The protein below binds the small molecule below.
Small molecule (SMILES): CC(=O)N[C@@H]1[C@@H](O)[C@H](O)[C@@H](CO)O[C@H]1O

Binding-site contacts:
Ligand atom C6 contacts residue ASN315 of chain 37.K at 4.5 Å.
Ligand atom O5 contacts residue ASN315 of chain 37.K at 2.4 Å (h-bond).
Ligand atom O7 contacts residue ASN315 of chain 37.K at 4.2 Å.
Ligand atom C3 contacts residue ASN315 of chain 37.K at 3.8 Å.
Ligand atom C2 contacts residue ASN315 of chain 37.K at 2.5 Å.
Ligand atom C4 contacts residue ASN315 of chain 37.K at 4.3 Å.
Ligand atom O5 contacts residue VAL314 of chain 37.K at 3.8 Å.
Ligand atom C1 contacts residue ASN315 of chain 37.K at 1.4 Å.
Ligand atom C6 contacts residue THR313 of chain 37.K at 4.5 Å.
Ligand atom C1 contacts residue VAL314 of chain 37.K at 4.4 Å (hydrophobic).
Ligand atom C5 contacts residue ASN315 of chain 37.K at 3.7 Å.
Ligand atom C8 contacts residue ASN315 of chain 37.K at 3.5 Å.
Ligand atom C7 contacts residue ASN315 of chain 37.K at 3.3 Å.
Ligand atom O5 contacts residue THR313 of chain 37.K at 4.3 Å.
Ligand atom N2 contacts residue ASN315 of chain 37.K at 2.8 Å (h-bond).
Ligand atom C8 contacts residue ILE281 of chain 37.K at 4.5 Å (hydrophobic).

Sequence of chain 37.K:
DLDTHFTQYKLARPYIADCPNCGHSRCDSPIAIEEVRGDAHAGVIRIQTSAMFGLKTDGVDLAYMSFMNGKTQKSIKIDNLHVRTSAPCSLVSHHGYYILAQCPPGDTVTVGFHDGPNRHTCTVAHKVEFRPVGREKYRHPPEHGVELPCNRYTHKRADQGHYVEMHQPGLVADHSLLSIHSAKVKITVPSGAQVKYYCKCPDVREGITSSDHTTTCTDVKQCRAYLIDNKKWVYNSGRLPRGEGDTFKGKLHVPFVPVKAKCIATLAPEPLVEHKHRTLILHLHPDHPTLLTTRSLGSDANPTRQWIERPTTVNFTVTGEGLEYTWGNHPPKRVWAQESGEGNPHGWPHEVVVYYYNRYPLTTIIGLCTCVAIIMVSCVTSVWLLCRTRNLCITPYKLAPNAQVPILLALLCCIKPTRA